Binding-site contacts:
Ligand atom N1 contacts residue GLU94 of chain 1.B at 3.6 Å (salt-bridge).
Ligand atom C9 contacts residue LEU96 of chain 1.B at 3.8 Å (hydrophobic).
Ligand atom C7 contacts residue ALA44 of chain 1.B at 3.5 Å (hydrophobic).
Ligand atom O contacts residue ARG144 of chain 1.B at 3.8 Å.
Ligand atom C13 contacts residue LEU19 of chain 1.B at 3.6 Å (hydrophobic).
Ligand atom C14 contacts residue ASP103 of chain 1.B at 3.5 Å.
Ligand atom C7 contacts residue LEU147 of chain 1.B at 3.6 Å (hydrophobic).
Ligand atom C8 contacts residue GLU94 of chain 1.B at 3.1 Å.
Ligand atom C11 contacts residue VAL27 of chain 1.B at 3.9 Å (hydrophobic).
Ligand atom C contacts residue CYS100 of chain 1.B at 3.6 Å (hydrophobic).
Ligand atom N contacts residue CYS100 of chain 1.B at 3.6 Å.
Ligand atom C14 contacts residue CYS100 of chain 1.B at 2.8 Å (hydrophobic).
Ligand atom C9 contacts residue LEU147 of chain 1.B at 3.7 Å (hydrophobic).
Ligand atom C15 contacts residue CYS100 of chain 1.B at 1.8 Å (hydrophobic).
Ligand atom C6 contacts residue LEU147 of chain 1.B at 3.6 Å (hydrophobic).
Ligand atom C11 contacts residue EDO1 of chain 1.L at 3.8 Å.
Ligand atom C4 contacts residue LEU147 of chain 1.B at 3.8 Å (hydrophobic).
Ligand atom C15 contacts residue ARG144 of chain 1.B at 3.7 Å.
Ligand atom C15 contacts residue ARG102 of chain 1.B at 3.8 Å.
Ligand atom C11 contacts residue LEU19 of chain 1.B at 3.7 Å (hydrophobic).
Ligand atom C12 contacts residue EDO1 of chain 1.L at 3.8 Å.
Ligand atom N1 contacts residue ALA44 of chain 1.B at 3.8 Å.
Ligand atom C5 contacts residue LEU147 of chain 1.B at 3.7 Å (hydrophobic).
Ligand atom C15 contacts residue ASP103 of chain 1.B at 3.6 Å.
Ligand atom C6 contacts residue EDO1 of chain 1.L at 3.6 Å.
Ligand atom N2 contacts residue LEU96 of chain 1.B at 2.9 Å (h-bond).
Ligand atom C8 contacts residue LEU147 of chain 1.B at 3.6 Å (hydrophobic).
Ligand atom C9 contacts residue TYR95 of chain 1.B at 4.0 Å (hydrophobic).
Ligand atom N1 contacts residue LEU147 of chain 1.B at 3.8 Å.
Ligand atom C10 contacts residue GLY99 of chain 1.B at 4.0 Å.
Ligand atom C10 contacts residue LEU96 of chain 1.B at 3.8 Å (hydrophobic).
Ligand atom N1 contacts residue TYR95 of chain 1.B at 3.8 Å.
Ligand atom C8 contacts residue ALA44 of chain 1.B at 3.3 Å (hydrophobic).
Ligand atom C1 contacts residue LEU19 of chain 1.B at 3.7 Å (hydrophobic).
Ligand atom C12 contacts residue GLY20 of chain 1.B at 3.9 Å.
Ligand atom C3 contacts residue LEU19 of chain 1.B at 3.9 Å (hydrophobic).
Ligand atom N2 contacts residue TYR95 of chain 1.B at 3.5 Å.
Ligand atom N1 contacts residue LEU96 of chain 1.B at 3.1 Å (h-bond).
Ligand atom C12 contacts residue LEU19 of chain 1.B at 3.8 Å (hydrophobic).
Ligand atom C13 contacts residue EDO1 of chain 1.L at 3.7 Å.

A protein and the small-molecule ligand that binds it are described below.
Small molecule (SMILES): CCC(=O)Nc1cccc(-c2c[nH]c3ncccc23)c1

Sequence of chain 1.B:
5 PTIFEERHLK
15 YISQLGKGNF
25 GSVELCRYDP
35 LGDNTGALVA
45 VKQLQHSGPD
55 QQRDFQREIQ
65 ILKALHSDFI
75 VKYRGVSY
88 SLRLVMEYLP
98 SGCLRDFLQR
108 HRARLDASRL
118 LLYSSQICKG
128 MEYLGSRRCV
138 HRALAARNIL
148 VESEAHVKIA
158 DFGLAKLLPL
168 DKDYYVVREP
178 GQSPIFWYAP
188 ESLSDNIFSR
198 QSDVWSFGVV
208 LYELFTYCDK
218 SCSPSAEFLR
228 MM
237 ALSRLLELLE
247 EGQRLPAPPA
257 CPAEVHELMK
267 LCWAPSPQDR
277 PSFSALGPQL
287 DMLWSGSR